A protein and the small-molecule ligand that binds it are described below.
Small molecule (SMILES): CCCCNC(=O)[C@H](C)C[C@H](O)[C@H](Cc1ccccc1)NC(=O)c1cc(NCCCC)nc(OC)c1

Sequence of chain 1.A:
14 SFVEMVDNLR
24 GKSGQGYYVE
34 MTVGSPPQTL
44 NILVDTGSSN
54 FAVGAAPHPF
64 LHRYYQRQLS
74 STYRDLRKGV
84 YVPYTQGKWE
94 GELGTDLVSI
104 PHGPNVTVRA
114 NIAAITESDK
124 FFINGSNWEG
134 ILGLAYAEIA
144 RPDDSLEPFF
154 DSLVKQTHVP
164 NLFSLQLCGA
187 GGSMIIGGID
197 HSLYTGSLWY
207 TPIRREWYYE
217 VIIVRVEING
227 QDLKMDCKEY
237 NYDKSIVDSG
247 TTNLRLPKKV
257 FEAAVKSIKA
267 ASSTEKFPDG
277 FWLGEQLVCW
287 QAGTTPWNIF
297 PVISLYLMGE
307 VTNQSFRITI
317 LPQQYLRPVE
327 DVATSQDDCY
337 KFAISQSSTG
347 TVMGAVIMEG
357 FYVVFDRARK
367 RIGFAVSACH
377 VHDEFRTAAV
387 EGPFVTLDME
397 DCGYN

Binding-site contacts:
Ligand atom C45 contacts residue PHE124 of chain 1.A at 3.7 Å (hydrophobic).
Ligand atom C69 contacts residue GLY27 of chain 1.A at 3.5 Å.
Ligand atom C3 contacts residue GLY246 of chain 1.A at 3.7 Å.
Ligand atom N1 contacts residue THR247 of chain 1.A at 3.5 Å (h-bond).
Ligand atom C35 contacts residue GLY246 of chain 1.A at 3.7 Å.
Ligand atom C60 contacts residue ARG251 of chain 1.A at 3.6 Å.
Ligand atom C72 contacts residue GLY246 of chain 1.A at 3.0 Å.
Ligand atom C12 contacts residue GLY50 of chain 1.A at 3.6 Å.
Ligand atom C39 contacts residue GLY246 of chain 1.A at 3.6 Å.
Ligand atom O7 contacts residue ASP244 of chain 1.A at 2.5 Å (salt-bridge).
Ligand atom C60 contacts residue THR88 of chain 1.A at 3.7 Å.
Ligand atom C69 contacts residue GLN28 of chain 1.A at 3.6 Å.
Ligand atom O50 contacts residue TYR87 of chain 1.A at 3.5 Å.
Ligand atom O7 contacts residue GLY246 of chain 1.A at 3.5 Å.
Ligand atom O19 contacts residue THR88 of chain 1.A at 3.1 Å (h-bond).
Ligand atom C47 contacts residue GLN89 of chain 1.A at 3.4 Å.
Ligand atom C35 contacts residue ASP48 of chain 1.A at 3.5 Å.
Ligand atom N1 contacts residue GLY246 of chain 1.A at 2.9 Å (h-bond).
Ligand atom N20 contacts residue GLY50 of chain 1.A at 2.8 Å (h-bond).
Ligand atom O7 contacts residue THR247 of chain 1.A at 3.6 Å (h-bond).
Ligand atom C14 contacts residue ASP244 of chain 1.A at 3.7 Å.
Ligand atom C75 contacts residue SER26 of chain 1.A at 3.3 Å.
Ligand atom O19 contacts residue TYR87 of chain 1.A at 3.2 Å.
Ligand atom N55 contacts residue GLN89 of chain 1.A at 3.5 Å (h-bond).
Ligand atom C5 contacts residue ASP48 of chain 1.A at 3.7 Å.
Ligand atom C5 contacts residue ASP244 of chain 1.A at 3.4 Å.
Ligand atom O50 contacts residue GLN89 of chain 1.A at 3.0 Å (h-bond).
Ligand atom C75 contacts residue GLY29 of chain 1.A at 3.5 Å.
Ligand atom C45 contacts residue GLN89 of chain 1.A at 3.2 Å.
Ligand atom C9 contacts residue ASP244 of chain 1.A at 3.2 Å.
Ligand atom O7 contacts residue ASP48 of chain 1.A at 2.6 Å (salt-bridge).
Ligand atom O50 contacts residue THR88 of chain 1.A at 3.4 Å (h-bond).
Ligand atom C18 contacts residue GLY50 of chain 1.A at 3.7 Å.
Ligand atom C9 contacts residue THR247 of chain 1.A at 3.6 Å.
Ligand atom C43 contacts residue PHE124 of chain 1.A at 3.7 Å (hydrophobic).
Ligand atom C52 contacts residue GLY246 of chain 1.A at 3.4 Å.
Ligand atom C12 contacts residue ASP244 of chain 1.A at 3.5 Å.
Ligand atom C57 contacts residue GLN89 of chain 1.A at 3.5 Å.
Ligand atom C75 contacts residue THR248 of chain 1.A at 3.7 Å.
Ligand atom C25 contacts residue GLY50 of chain 1.A at 3.5 Å.